Binding-site contacts:
Ligand atom CA contacts residue GLU188 of chain 1.B at 3.2 Å.
Ligand atom C contacts residue HIS145 of chain 1.B at 3.5 Å.
Ligand atom N contacts residue SER93 of chain 1.B at 2.8 Å (h-bond).
Ligand atom N contacts residue TYR214 of chain 1.B at 3.6 Å.
Ligand atom CB contacts residue ASP91 of chain 1.B at 3.9 Å.
Ligand atom OXT contacts residue ASP91 of chain 1.B at 3.6 Å (salt-bridge).
Ligand atom C contacts residue PHE63 of chain 1.B at 3.6 Å (hydrophobic).
Ligand atom CB contacts residue GLY1 of chain 1.F at 1.5 Å.
Ligand atom CB contacts residue PHE63 of chain 1.B at 3.4 Å (hydrophobic).
Ligand atom CA contacts residue ARG144 of chain 1.B at 4.1 Å.
Ligand atom CA contacts residue ASP91 of chain 1.B at 3.8 Å.
Ligand atom CB contacts residue GLU188 of chain 1.B at 3.9 Å.
Ligand atom C contacts residue GLY1 of chain 1.F at 0.3 Å.
Ligand atom O contacts residue HIS145 of chain 1.B at 2.9 Å (h-bond).
Ligand atom O contacts residue PHE63 of chain 1.B at 3.4 Å.
Ligand atom CA contacts residue SER93 of chain 1.B at 3.6 Å.
Ligand atom OXT contacts residue SER93 of chain 1.B at 3.0 Å (h-bond).
Ligand atom CB contacts residue GLU17 of chain 1.B at 3.5 Å.
Ligand atom CB contacts residue ARG144 of chain 1.B at 3.3 Å.
Ligand atom O contacts residue GLY1 of chain 1.F at 0.4 Å (h-bond).
Ligand atom N contacts residue GLY1 of chain 1.F at 0.1 Å (h-bond).
Ligand atom N contacts residue ASP91 of chain 1.B at 2.8 Å (salt-bridge).
Ligand atom OXT contacts residue ARG98 of chain 1.B at 2.8 Å (salt-bridge).
Ligand atom O contacts residue ARG98 of chain 1.B at 3.0 Å (salt-bridge).
Ligand atom C contacts residue ARG144 of chain 1.B at 4.2 Å.
Ligand atom C contacts residue SER93 of chain 1.B at 3.8 Å.
Ligand atom O contacts residue ARG144 of chain 1.B at 3.5 Å.
Ligand atom OXT contacts residue GLY1 of chain 1.F at 0.3 Å (h-bond).
Ligand atom CA contacts residue GLY1 of chain 1.F at 0.2 Å.
Ligand atom OXT contacts residue HIS145 of chain 1.B at 3.9 Å.
Ligand atom C contacts residue ASP91 of chain 1.B at 4.0 Å.
Ligand atom C contacts residue GLU188 of chain 1.B at 4.1 Å.
Ligand atom OXT contacts residue LEU92 of chain 1.B at 3.7 Å.
Ligand atom OXT contacts residue PHE63 of chain 1.B at 3.8 Å.
Ligand atom N contacts residue GLU188 of chain 1.B at 2.7 Å (salt-bridge).
Ligand atom C contacts residue ARG98 of chain 1.B at 3.6 Å.
Ligand atom CA contacts residue PHE63 of chain 1.B at 4.2 Å (hydrophobic).
Ligand atom CA contacts residue HIS145 of chain 1.B at 4.0 Å.

Sequence of chain 1.B:
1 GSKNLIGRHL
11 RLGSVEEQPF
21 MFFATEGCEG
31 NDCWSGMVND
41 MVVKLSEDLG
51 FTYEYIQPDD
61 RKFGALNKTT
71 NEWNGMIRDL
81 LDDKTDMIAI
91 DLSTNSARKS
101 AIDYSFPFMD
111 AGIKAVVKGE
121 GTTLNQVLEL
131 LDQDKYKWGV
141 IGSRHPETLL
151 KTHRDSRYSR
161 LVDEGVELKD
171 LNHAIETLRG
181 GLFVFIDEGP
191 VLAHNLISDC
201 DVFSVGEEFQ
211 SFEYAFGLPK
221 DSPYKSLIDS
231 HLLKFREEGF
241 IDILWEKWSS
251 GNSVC

A protein and the small-molecule ligand that binds it are described below.
Small molecule (SMILES): C[C@H](N)C(=O)O